A protein and the small-molecule ligand that binds it are described below.
Small molecule (SMILES): Cc1cc(C)n(CCNC(=O)Nc2ccnn2-c2ccccc2)n1

Sequence of chain 1.B:
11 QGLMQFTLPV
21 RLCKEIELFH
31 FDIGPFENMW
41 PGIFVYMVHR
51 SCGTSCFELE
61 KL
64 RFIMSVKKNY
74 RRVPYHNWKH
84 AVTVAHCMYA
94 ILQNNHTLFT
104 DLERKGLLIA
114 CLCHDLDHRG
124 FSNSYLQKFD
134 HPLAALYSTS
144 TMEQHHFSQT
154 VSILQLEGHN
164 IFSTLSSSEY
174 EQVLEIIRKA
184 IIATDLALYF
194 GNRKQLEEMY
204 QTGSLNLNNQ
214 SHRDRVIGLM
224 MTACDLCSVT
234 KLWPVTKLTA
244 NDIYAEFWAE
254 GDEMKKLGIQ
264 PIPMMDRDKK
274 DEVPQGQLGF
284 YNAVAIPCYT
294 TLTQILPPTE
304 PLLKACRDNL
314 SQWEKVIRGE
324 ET

Binding-site contacts:
Ligand atom C7 contacts residue VAL232 of chain 1.B at 3.9 Å (hydrophobic).
Ligand atom C21 contacts residue MET267 of chain 1.B at 4.0 Å (hydrophobic).
Ligand atom C15 contacts residue PHE283 of chain 1.B at 3.6 Å (hydrophobic).
Ligand atom C9 contacts residue PHE283 of chain 1.B at 3.5 Å (hydrophobic).
Ligand atom C19 contacts residue ALA243 of chain 1.B at 3.7 Å (hydrophobic).
Ligand atom N5 contacts residue MET267 of chain 1.B at 3.2 Å (h-bond).
Ligand atom C9 contacts residue PHE250 of chain 1.B at 3.8 Å (hydrophobic).
Ligand atom C10 contacts residue MET267 of chain 1.B at 3.8 Å (hydrophobic).
Ligand atom C23 contacts residue VAL287 of chain 1.B at 3.7 Å (hydrophobic).
Ligand atom N4 contacts residue GLN280 of chain 1.B at 3.4 Å (h-bond).
Ligand atom C20 contacts residue VAL287 of chain 1.B at 3.8 Å (hydrophobic).
Ligand atom C15 contacts residue GLN280 of chain 1.B at 3.8 Å.
Ligand atom C1 contacts residue PHE283 of chain 1.B at 3.8 Å (hydrophobic).
Ligand atom C18 contacts residue LEU229 of chain 1.B at 3.9 Å (hydrophobic).
Ligand atom C20 contacts residue PHE283 of chain 1.B at 4.0 Å (hydrophobic).
Ligand atom C19 contacts residue THR239 of chain 1.B at 3.6 Å.
Ligand atom C21 contacts residue PHE283 of chain 1.B at 3.9 Å (hydrophobic).
Ligand atom N4 contacts residue ILE246 of chain 1.B at 4.2 Å.
Ligand atom O14 contacts residue PHE250 of chain 1.B at 3.5 Å.
Ligand atom N2 contacts residue PHE283 of chain 1.B at 4.0 Å.
Ligand atom N5 contacts residue PHE283 of chain 1.B at 3.3 Å.
Ligand atom C17 contacts residue GLN280 of chain 1.B at 3.0 Å.
Ligand atom C7 contacts residue SER231 of chain 1.B at 4.2 Å.
Ligand atom N16 contacts residue PHE250 of chain 1.B at 3.9 Å.
Ligand atom C13 contacts residue PHE283 of chain 1.B at 3.7 Å (hydrophobic).
Ligand atom N16 contacts residue GLN280 of chain 1.B at 3.5 Å (h-bond).
Ligand atom C24 contacts residue PHE283 of chain 1.B at 4.0 Å (hydrophobic).
Ligand atom C1 contacts residue MET267 of chain 1.B at 3.5 Å (hydrophobic).
Ligand atom N3 contacts residue VAL232 of chain 1.B at 3.9 Å.
Ligand atom O14 contacts residue PHE283 of chain 1.B at 3.7 Å.
Ligand atom C11 contacts residue ILE246 of chain 1.B at 4.2 Å (hydrophobic).
Ligand atom C24 contacts residue GLY282 of chain 1.B at 4.0 Å.
Ligand atom N4 contacts residue VAL232 of chain 1.B at 3.8 Å.
Ligand atom C22 contacts residue PHE283 of chain 1.B at 4.0 Å (hydrophobic).
Ligand atom C11 contacts residue VAL232 of chain 1.B at 3.8 Å (hydrophobic).
Ligand atom C17 contacts residue PHE250 of chain 1.B at 4.0 Å (hydrophobic).
Ligand atom N16 contacts residue PHE283 of chain 1.B at 3.8 Å.
Ligand atom C19 contacts residue THR242 of chain 1.B at 4.2 Å.
Ligand atom C6 contacts residue VAL232 of chain 1.B at 4.0 Å (hydrophobic).
Ligand atom C9 contacts residue MET267 of chain 1.B at 3.9 Å (hydrophobic).